Sequence of chain 1.C:
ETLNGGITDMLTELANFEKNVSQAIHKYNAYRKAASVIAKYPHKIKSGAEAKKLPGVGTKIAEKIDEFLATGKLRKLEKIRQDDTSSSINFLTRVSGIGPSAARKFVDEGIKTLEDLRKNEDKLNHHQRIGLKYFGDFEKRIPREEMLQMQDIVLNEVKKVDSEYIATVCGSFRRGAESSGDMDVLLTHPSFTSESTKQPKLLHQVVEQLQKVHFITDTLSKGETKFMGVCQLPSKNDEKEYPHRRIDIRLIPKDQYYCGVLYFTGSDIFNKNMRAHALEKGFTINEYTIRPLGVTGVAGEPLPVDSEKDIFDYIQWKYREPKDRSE

Binding-site contacts:
Ligand atom C6 contacts residue DT3 of chain 1.A at 3.4 Å.
Ligand atom C2 contacts residue DC4 of chain 1.A at 3.3 Å.
Ligand atom N2 contacts residue LYS234 of chain 1.C at 3.2 Å (salt-bridge).
Ligand atom OP1 contacts residue VAL103 of chain 1.C at 3.2 Å (h-bond).
Ligand atom N3 contacts residue DG6 of chain 1.A at 2.8 Å (h-bond).
Ligand atom N3 contacts residue DA2 of chain 1.A at 2.5 Å (h-bond).
Ligand atom N2 contacts residue DC1 of chain 1.A at 2.6 Å (h-bond).
Ligand atom O2 contacts residue DA2 of chain 1.A at 3.3 Å.
Ligand atom N1 contacts residue DC4 of chain 1.A at 2.6 Å (h-bond).
Ligand atom N1 contacts residue DT5 of chain 1.A at 2.9 Å (h-bond).
Ligand atom O2 contacts residue DG6 of chain 1.A at 2.8 Å (h-bond).
Ligand atom OP2 contacts residue SER109 of chain 1.C at 2.8 Å.
Ligand atom N1 contacts residue DC1 of chain 1.A at 2.7 Å (h-bond).
Ligand atom OP2 contacts residue PRO108 of chain 1.C at 3.0 Å (h-bond).
Ligand atom O3' contacts residue SER109 of chain 1.C at 3.2 Å.
Ligand atom O6 contacts residue DC1 of chain 1.A at 2.9 Å (h-bond).
Ligand atom P contacts residue SER109 of chain 1.C at 3.3 Å.
Ligand atom O4 contacts residue DA2 of chain 1.A at 2.7 Å (h-bond).
Ligand atom C2 contacts residue DT3 of chain 1.A at 3.1 Å.
Ligand atom N4 contacts residue DT5 of chain 1.A at 3.1 Å (h-bond).
Ligand atom OP1 contacts residue ALA110 of chain 1.C at 3.1 Å.
Ligand atom P contacts residue GLY107 of chain 1.C at 3.4 Å.
Ligand atom C2 contacts residue DG6 of chain 1.A at 3.3 Å.
Ligand atom N4 contacts residue DG6 of chain 1.A at 2.9 Å (h-bond).
Ligand atom N6 contacts residue DT3 of chain 1.A at 2.8 Å (h-bond).
Ligand atom N2 contacts residue DT5 of chain 1.A at 2.9 Å (h-bond).
Ligand atom C5' contacts residue GLY107 of chain 1.C at 3.2 Å.
Ligand atom O6 contacts residue DT3 of chain 1.A at 3.1 Å (h-bond).
Ligand atom OP2 contacts residue GLY107 of chain 1.C at 3.3 Å.
Ligand atom N6 contacts residue DT5 of chain 1.A at 3.1 Å (h-bond).
Ligand atom O6 contacts residue DC4 of chain 1.A at 2.8 Å (h-bond).
Ligand atom OP1 contacts residue GLY105 of chain 1.C at 2.6 Å (h-bond).
Ligand atom N6 contacts residue DA2 of chain 1.A at 2.9 Å (h-bond).
Ligand atom OP1 contacts residue ILE106 of chain 1.C at 3.3 Å (h-bond).
Ligand atom C4 contacts residue DA2 of chain 1.A at 3.2 Å.
Ligand atom OP1 contacts residue GLY107 of chain 1.C at 2.9 Å (h-bond).
Ligand atom N1 contacts residue DT3 of chain 1.A at 2.5 Å (h-bond).
Ligand atom OP1 contacts residue NA1 of chain 1.F at 2.6 Å (h-bond).
Ligand atom C6 contacts residue DC4 of chain 1.A at 3.4 Å.
Ligand atom N2 contacts residue DC4 of chain 1.A at 2.4 Å (h-bond).

The small molecule below binds the protein below.
Small molecule (SMILES): Cc1cn([C@H]2C[C@H](O[P](=O)(O)OC[C@H]3O[C@@H](n4cnc5c(=O)nc(N)[nH]c54)C[C@@H]3O)[C@@H](CO[P](=O)(O)O[C@H]3C[C@H](n4cnc5c(N)ncnc54)O[C@@H]3CO[P](=O)(O)O[C@H]3C[C@H](n4cnc5c(=O)nc(N)[nH]c54)O[C@@H]3CO[P](=O)(O)O[C@H]3C[C@H](n4cnc5c(N)ncnc54)O[C@@H]3CO[P](=O)(O)O[C@H]3C[C@H](n4ccc(N)nc4=O)O[C@@H]3COP(=O)(O)O)O2)c(=O)[nH]c1=O